Sequence of chain 1.A:
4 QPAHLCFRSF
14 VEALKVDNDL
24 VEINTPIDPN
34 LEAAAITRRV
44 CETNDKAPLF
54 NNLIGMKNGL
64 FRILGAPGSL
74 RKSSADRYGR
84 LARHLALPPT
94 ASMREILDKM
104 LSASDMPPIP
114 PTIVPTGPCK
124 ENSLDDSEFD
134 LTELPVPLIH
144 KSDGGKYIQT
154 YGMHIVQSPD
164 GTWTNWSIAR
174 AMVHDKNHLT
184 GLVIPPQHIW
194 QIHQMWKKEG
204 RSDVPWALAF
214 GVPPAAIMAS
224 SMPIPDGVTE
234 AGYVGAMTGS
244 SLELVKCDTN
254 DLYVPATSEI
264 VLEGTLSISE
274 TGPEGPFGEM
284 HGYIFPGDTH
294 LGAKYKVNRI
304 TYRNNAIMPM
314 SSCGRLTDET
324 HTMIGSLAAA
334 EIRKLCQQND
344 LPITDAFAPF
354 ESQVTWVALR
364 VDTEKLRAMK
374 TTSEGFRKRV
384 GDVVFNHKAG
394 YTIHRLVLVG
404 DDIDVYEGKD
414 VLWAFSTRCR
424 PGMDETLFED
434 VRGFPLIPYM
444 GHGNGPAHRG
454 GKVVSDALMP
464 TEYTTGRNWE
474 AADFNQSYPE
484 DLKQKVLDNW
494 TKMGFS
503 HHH

Binding-site contacts:
Ligand atom C3 contacts residue 4LU1 of chain 1.B at 1.7 Å.
Ligand atom O5 contacts residue 4LU1 of chain 1.B at 1.5 Å.
Ligand atom C2 contacts residue 4LU1 of chain 1.B at 2.7 Å.
Ligand atom O8 contacts residue MN1 of chain 1.D at 2.1 Å.
Ligand atom C18 contacts residue 4LU1 of chain 1.B at 0.9 Å.
Ligand atom C22 contacts residue 4LU1 of chain 1.B at 1.2 Å.
Ligand atom C9 contacts residue 4LU1 of chain 1.B at 0.3 Å.
Ligand atom C19 contacts residue ILE171 of chain 1.A at 2.5 Å (hydrophobic).
Ligand atom O4 contacts residue SER223 of chain 1.A at 2.7 Å (h-bond).
Ligand atom C14 contacts residue 4LU1 of chain 1.B at 0.3 Å.
Ligand atom O3 contacts residue ILE171 of chain 1.A at 1.2 Å (h-bond).
Ligand atom O9 contacts residue 4LU1 of chain 1.B at 0.2 Å (h-bond).
Ligand atom C4 contacts residue 4LU1 of chain 1.B at 0.5 Å.
Ligand atom O7 contacts residue LYS391 of chain 1.A at 2.5 Å (salt-bridge).
Ligand atom N3 contacts residue 4LU1 of chain 1.B at 1.3 Å.
Ligand atom C16 contacts residue 4LU1 of chain 1.B at 0.5 Å.
Ligand atom O8 contacts residue 4LU1 of chain 1.B at 0.1 Å (h-bond).
Ligand atom N4 contacts residue 4LU1 of chain 1.B at 0.8 Å (h-bond).
Ligand atom C13 contacts residue 4LU1 of chain 1.B at 0.5 Å.
Ligand atom C6 contacts residue 4LU1 of chain 1.B at 0.7 Å.
Ligand atom C11 contacts residue 4LU1 of chain 1.B at 0.6 Å.
Ligand atom O3 contacts residue 4LU1 of chain 1.B at 2.3 Å (h-bond).
Ligand atom O5 contacts residue GLN190 of chain 1.A at 2.7 Å (h-bond).
Ligand atom N2 contacts residue 4LU1 of chain 1.B at 1.4 Å.
Ligand atom C12 contacts residue 4LU1 of chain 1.B at 0.1 Å.
Ligand atom C15 contacts residue 4LU1 of chain 1.B at 0.4 Å.
Ligand atom C19 contacts residue 4LU1 of chain 1.B at 1.1 Å.
Ligand atom O2 contacts residue 4LU1 of chain 1.B at 2.5 Å (h-bond).
Ligand atom O6 contacts residue K1 of chain 1.E at 2.6 Å.
Ligand atom C17 contacts residue 4LU1 of chain 1.B at 1.1 Å.
Ligand atom P1 contacts residue 4LU1 of chain 1.B at 0.3 Å.
Ligand atom O4 contacts residue 4LU1 of chain 1.B at 1.8 Å (h-bond).
Ligand atom O7 contacts residue 4LU1 of chain 1.B at 0.3 Å (h-bond).
Ligand atom C21 contacts residue 4LU1 of chain 1.B at 0.8 Å.
Ligand atom C20 contacts residue 4LU1 of chain 1.B at 1.4 Å.
Ligand atom C5 contacts residue 4LU1 of chain 1.B at 0.8 Å.
Ligand atom C7 contacts residue 4LU1 of chain 1.B at 0.8 Å.
Ligand atom C10 contacts residue 4LU1 of chain 1.B at 0.2 Å.
Ligand atom C8 contacts residue 4LU1 of chain 1.B at 0.1 Å.
Ligand atom O6 contacts residue 4LU1 of chain 1.B at 0.6 Å (h-bond).

This small molecule binds to this protein.
Small molecule (SMILES): Cc1cc2c3c(c1C)C(C)(C)CC3=Nc1c(nc(O)[nH]c1=O)N2C[C@H](O)[C@H](O)[C@H](O)COP(=O)(O)O